Binding-site contacts:
Ligand atom C1 contacts residue PHE283 of chain 2.B at 3.4 Å (hydrophobic).
Ligand atom O1 contacts residue ILE185 of chain 2.B at 4.1 Å.
Ligand atom O1 contacts residue GLU183 of chain 2.B at 4.1 Å.
Ligand atom O2 contacts residue PRO129 of chain 2.B at 4.2 Å.
Ligand atom O1 contacts residue PHE283 of chain 2.B at 3.9 Å.
Ligand atom O1 contacts residue GLU189 of chain 2.B at 3.0 Å (salt-bridge).
Ligand atom O4 contacts residue ASN87 of chain 2.B at 2.7 Å (h-bond).
Ligand atom C1 contacts residue GLU189 of chain 2.B at 3.3 Å.
Ligand atom C2 contacts residue ILE185 of chain 2.B at 3.9 Å (hydrophobic).
Ligand atom O2 contacts residue ILE185 of chain 2.B at 3.9 Å.
Ligand atom C1 contacts residue HIS219 of chain 2.B at 4.4 Å.
Ligand atom O1 contacts residue HIS219 of chain 2.B at 3.0 Å (h-bond).
Ligand atom C2 contacts residue GLU189 of chain 2.B at 4.1 Å.
Ligand atom C4 contacts residue ASN87 of chain 2.B at 3.1 Å.
Ligand atom C2 contacts residue TYR134 of chain 2.B at 3.8 Å (hydrophobic).
Ligand atom O4 contacts residue PRO129 of chain 2.B at 3.3 Å.
Ligand atom C1 contacts residue ILE185 of chain 2.B at 4.5 Å (hydrophobic).
Ligand atom O3 contacts residue PHE283 of chain 2.B at 3.8 Å.
Ligand atom O3 contacts residue TYR134 of chain 2.B at 3.9 Å.
Ligand atom C2 contacts residue PHE283 of chain 2.B at 4.5 Å (hydrophobic).
Ligand atom O3 contacts residue PHE289 of chain 2.B at 4.1 Å.
Ligand atom O1 contacts residue ARG253 of chain 2.B at 3.5 Å (salt-bridge).
Ligand atom C1 contacts residue TYR134 of chain 2.B at 4.2 Å (hydrophobic).
Ligand atom C2 contacts residue GLU183 of chain 2.B at 4.0 Å.
Ligand atom O2 contacts residue ASN87 of chain 2.B at 3.6 Å.
Ligand atom O2 contacts residue GLU183 of chain 2.B at 2.9 Å (salt-bridge).
Ligand atom C1 contacts residue ARG253 of chain 2.B at 4.4 Å.
Ligand atom C3 contacts residue TYR134 of chain 2.B at 3.8 Å (hydrophobic).
Ligand atom C4 contacts residue PHE16 of chain 2.B at 3.8 Å (hydrophobic).
Ligand atom O3 contacts residue PHE16 of chain 2.B at 4.4 Å.

Sequence of chain 2.B:
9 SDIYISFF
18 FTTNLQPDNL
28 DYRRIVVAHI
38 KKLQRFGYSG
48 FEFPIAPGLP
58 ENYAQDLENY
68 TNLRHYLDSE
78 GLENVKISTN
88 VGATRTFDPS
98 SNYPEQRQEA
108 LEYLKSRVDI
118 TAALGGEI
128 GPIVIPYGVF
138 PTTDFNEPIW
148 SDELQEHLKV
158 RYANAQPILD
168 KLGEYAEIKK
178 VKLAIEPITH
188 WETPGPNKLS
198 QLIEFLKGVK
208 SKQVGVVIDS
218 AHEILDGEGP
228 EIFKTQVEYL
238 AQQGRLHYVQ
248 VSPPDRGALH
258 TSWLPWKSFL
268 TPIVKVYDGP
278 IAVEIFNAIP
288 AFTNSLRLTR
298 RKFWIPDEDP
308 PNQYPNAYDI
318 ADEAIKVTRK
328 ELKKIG

This small molecule binds to this protein.
Small molecule (SMILES): O=C[C@H](O)[C@@H](O)[C@H](O)CO